A protein and the small-molecule ligand that binds it are described below.
Small molecule (SMILES): CC(=O)N[C@@H]1[C@@H](O)[C@H](O[C@@H]2O[C@H](CO)[C@@H](O)[C@H](O)[C@H]2NC(C)=O)[C@@H](CO)O[C@@H]1O

Binding-site contacts:
Ligand atom O7 contacts residue VAL109 of chain 1.A at 3.5 Å.
Ligand atom O7 contacts residue TRP63 of chain 1.A at 3.7 Å.
Ligand atom C5 contacts residue VAL109 of chain 1.A at 3.8 Å (hydrophobic).
Ligand atom C7 contacts residue ALA107 of chain 1.A at 3.7 Å (hydrophobic).
Ligand atom C1 contacts residue GLU35 of chain 1.A at 3.5 Å.
Ligand atom O1 contacts residue NA1 of chain 1.D at 3.4 Å (h-bond).
Ligand atom O5 contacts residue NA1 of chain 1.D at 2.2 Å (h-bond).
Ligand atom C6 contacts residue ASP52 of chain 1.A at 3.6 Å.
Ligand atom C2 contacts residue GLN57 of chain 1.A at 3.2 Å.
Ligand atom O1 contacts residue ALA107 of chain 1.A at 3.6 Å.
Ligand atom O6 contacts residue ASN59 of chain 1.A at 3.8 Å.
Ligand atom C6 contacts residue NA1 of chain 1.D at 3.2 Å.
Ligand atom O1 contacts residue GLU35 of chain 1.A at 2.7 Å (salt-bridge).
Ligand atom O1 contacts residue VAL109 of chain 1.A at 3.0 Å (h-bond).
Ligand atom C5 contacts residue ASN46 of chain 1.A at 3.7 Å.
Ligand atom C5 contacts residue NA1 of chain 1.D at 3.1 Å.
Ligand atom O5 contacts residue GLN57 of chain 1.A at 3.8 Å.
Ligand atom O7 contacts residue ASN59 of chain 1.A at 2.8 Å (h-bond).
Ligand atom C3 contacts residue ALA107 of chain 1.A at 3.8 Å (hydrophobic).
Ligand atom C7 contacts residue ASN59 of chain 1.A at 3.6 Å.
Ligand atom C6 contacts residue ASN46 of chain 1.A at 3.6 Å.
Ligand atom O5 contacts residue GLU35 of chain 1.A at 3.8 Å.
Ligand atom O6 contacts residue NA1 of chain 1.D at 2.5 Å (h-bond).
Ligand atom C8 contacts residue TRP108 of chain 1.A at 3.6 Å (hydrophobic).
Ligand atom O3 contacts residue ASN59 of chain 1.A at 2.8 Å (h-bond).
Ligand atom N2 contacts residue GLN57 of chain 1.A at 3.5 Å (h-bond).
Ligand atom C7 contacts residue GLN57 of chain 1.A at 3.5 Å.
Ligand atom O7 contacts residue GLN57 of chain 1.A at 3.3 Å (h-bond).
Ligand atom C1 contacts residue GLN57 of chain 1.A at 3.2 Å.
Ligand atom C1 contacts residue NA1 of chain 1.D at 3.0 Å.
Ligand atom N2 contacts residue ALA107 of chain 1.A at 3.0 Å (h-bond).
Ligand atom O7 contacts residue ILE58 of chain 1.A at 3.3 Å.
Ligand atom O6 contacts residue TRP62 of chain 1.A at 3.8 Å.
Ligand atom C6 contacts residue SER50 of chain 1.A at 3.7 Å.
Ligand atom O4 contacts residue VAL109 of chain 1.A at 3.7 Å.
Ligand atom O1 contacts residue TRP108 of chain 1.A at 3.4 Å.
Ligand atom O4 contacts residue ASP48 of chain 1.A at 3.3 Å (salt-bridge).
Ligand atom C6 contacts residue ARG61 of chain 1.A at 3.7 Å.
Ligand atom C8 contacts residue ALA107 of chain 1.A at 3.6 Å (hydrophobic).
Ligand atom C4 contacts residue ASP52 of chain 1.A at 3.7 Å.

Sequence of chain 1.A:
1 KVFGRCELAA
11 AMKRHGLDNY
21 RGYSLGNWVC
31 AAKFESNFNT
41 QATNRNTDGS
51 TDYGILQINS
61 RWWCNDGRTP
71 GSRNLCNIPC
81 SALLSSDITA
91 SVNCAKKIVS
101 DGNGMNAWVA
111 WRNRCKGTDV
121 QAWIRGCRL